Binding-site contacts:
Ligand atom CH1 contacts residue PHE41 of chain 1.A at 4.4 Å (hydrophobic).
Ligand atom CE contacts residue TYR24 of chain 1.A at 3.6 Å (hydrophobic).
Ligand atom CD contacts residue TYR24 of chain 1.A at 4.3 Å (hydrophobic).
Ligand atom CH2 contacts residue ASP43 of chain 1.A at 4.0 Å.
Ligand atom NZ contacts residue TYR45 of chain 1.A at 4.3 Å.
Ligand atom NZ contacts residue ASP43 of chain 1.A at 3.0 Å (salt-bridge).
Ligand atom CH1 contacts residue TRP17 of chain 1.A at 4.2 Å (hydrophobic).
Ligand atom CH2 contacts residue TRP17 of chain 1.A at 3.9 Å (hydrophobic).
Ligand atom CH2 contacts residue TYR45 of chain 1.A at 3.3 Å (hydrophobic).
Ligand atom CH1 contacts residue ASP43 of chain 1.A at 3.4 Å.
Ligand atom CE contacts residue ASP43 of chain 1.A at 3.8 Å.
Ligand atom CH1 contacts residue TYR24 of chain 1.A at 4.1 Å (hydrophobic).

The small molecule below binds the protein below.
Small molecule (SMILES): CN(C)CCCC[C@H](N)C(=O)O

Sequence of chain 1.A:
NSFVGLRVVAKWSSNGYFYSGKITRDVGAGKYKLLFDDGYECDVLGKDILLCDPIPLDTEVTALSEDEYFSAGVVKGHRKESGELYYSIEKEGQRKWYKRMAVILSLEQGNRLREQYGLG